The small molecule below binds the protein below.
Small molecule (SMILES): O=C(O)CNC(=O)Cn1ccc2ccc(Br)cc21

Sequence of chain 4.A:
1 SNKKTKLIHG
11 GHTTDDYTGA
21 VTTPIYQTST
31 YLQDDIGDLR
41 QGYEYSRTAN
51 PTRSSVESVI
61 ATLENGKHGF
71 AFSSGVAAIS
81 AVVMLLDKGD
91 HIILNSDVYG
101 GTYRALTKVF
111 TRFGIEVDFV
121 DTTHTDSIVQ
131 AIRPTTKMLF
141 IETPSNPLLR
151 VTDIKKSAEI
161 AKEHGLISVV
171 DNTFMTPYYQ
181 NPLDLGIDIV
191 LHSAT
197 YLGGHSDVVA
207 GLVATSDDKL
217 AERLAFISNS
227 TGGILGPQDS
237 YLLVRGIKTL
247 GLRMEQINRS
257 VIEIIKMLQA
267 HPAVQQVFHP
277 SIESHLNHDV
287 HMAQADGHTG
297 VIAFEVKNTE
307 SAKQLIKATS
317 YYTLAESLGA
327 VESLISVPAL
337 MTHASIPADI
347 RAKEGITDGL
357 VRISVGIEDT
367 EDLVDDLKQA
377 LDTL

Binding-site contacts:
Ligand atom C4 contacts residue PLP1 of chain 4.G at 0.7 Å.
Ligand atom C3 contacts residue PLP1 of chain 4.G at 2.1 Å.
Ligand atom O2 contacts residue PLP1 of chain 4.G at 2.8 Å (h-bond).
Ligand atom C2 contacts residue LYS6 of chain 4.A at 3.8 Å.
Ligand atom O3 contacts residue PLP1 of chain 4.G at 3.6 Å.
Ligand atom C11 contacts residue LYS6 of chain 4.A at 3.6 Å.
Ligand atom C10 contacts residue PLP1 of chain 4.G at 1.0 Å.
Ligand atom C6 contacts residue LYS6 of chain 4.A at 3.9 Å.
Ligand atom O3 contacts residue LYS3 of chain 4.A at 3.9 Å.
Ligand atom C12 contacts residue PLP1 of chain 4.G at 1.3 Å.
Ligand atom C13 contacts residue SER1 of chain 4.A at 3.2 Å.
Ligand atom O3 contacts residue SER1 of chain 4.A at 3.5 Å (h-bond).
Ligand atom N1 contacts residue LYS6 of chain 4.A at 3.9 Å.
Ligand atom O2 contacts residue ASN2 of chain 4.A at 3.6 Å.
Ligand atom C2 contacts residue PLP1 of chain 4.G at 2.0 Å.
Ligand atom C11 contacts residue PLP1 of chain 4.G at 0.2 Å.
Ligand atom C3 contacts residue LYS6 of chain 4.A at 3.8 Å.
Ligand atom O2 contacts residue SER1 of chain 4.A at 2.9 Å (h-bond).
Ligand atom O2 contacts residue LYS6 of chain 4.A at 3.9 Å.
Ligand atom O1 contacts residue PLP1 of chain 4.G at 0.8 Å (h-bond).
Ligand atom N1 contacts residue PLP1 of chain 4.G at 0.9 Å.
Ligand atom BR contacts residue PLP1 of chain 4.G at 0.5 Å.
Ligand atom BR contacts residue SER1 of chain 4.A at 3.2 Å.
Ligand atom C7 contacts residue SER1 of chain 4.A at 3.4 Å.
Ligand atom BR contacts residue THR5 of chain 4.A at 3.7 Å.
Ligand atom C7 contacts residue PLP1 of chain 4.G at 0.8 Å.
Ligand atom C8 contacts residue PLP1 of chain 4.G at 0.7 Å.
Ligand atom C7 contacts residue LYS6 of chain 4.A at 3.8 Å.
Ligand atom O2 contacts residue LYS3 of chain 4.A at 3.6 Å (salt-bridge).
Ligand atom C6 contacts residue PLP1 of chain 4.G at 0.7 Å.
Ligand atom O1 contacts residue LYS6 of chain 4.A at 3.9 Å.
Ligand atom BR contacts residue LYS6 of chain 4.A at 3.7 Å.
Ligand atom C13 contacts residue PLP1 of chain 4.G at 2.5 Å.
Ligand atom N2 contacts residue PLP1 of chain 4.G at 0.4 Å (h-bond).
Ligand atom N2 contacts residue LYS6 of chain 4.A at 3.2 Å (salt-bridge).
Ligand atom C6 contacts residue SER1 of chain 4.A at 3.8 Å.
Ligand atom C9 contacts residue PLP1 of chain 4.G at 0.7 Å.
Ligand atom C5 contacts residue PLP1 of chain 4.G at 0.6 Å.
Ligand atom C8 contacts residue LYS6 of chain 4.A at 3.8 Å.
Ligand atom C9 contacts residue LYS6 of chain 4.A at 3.9 Å.

Sequence of chain 1.A:
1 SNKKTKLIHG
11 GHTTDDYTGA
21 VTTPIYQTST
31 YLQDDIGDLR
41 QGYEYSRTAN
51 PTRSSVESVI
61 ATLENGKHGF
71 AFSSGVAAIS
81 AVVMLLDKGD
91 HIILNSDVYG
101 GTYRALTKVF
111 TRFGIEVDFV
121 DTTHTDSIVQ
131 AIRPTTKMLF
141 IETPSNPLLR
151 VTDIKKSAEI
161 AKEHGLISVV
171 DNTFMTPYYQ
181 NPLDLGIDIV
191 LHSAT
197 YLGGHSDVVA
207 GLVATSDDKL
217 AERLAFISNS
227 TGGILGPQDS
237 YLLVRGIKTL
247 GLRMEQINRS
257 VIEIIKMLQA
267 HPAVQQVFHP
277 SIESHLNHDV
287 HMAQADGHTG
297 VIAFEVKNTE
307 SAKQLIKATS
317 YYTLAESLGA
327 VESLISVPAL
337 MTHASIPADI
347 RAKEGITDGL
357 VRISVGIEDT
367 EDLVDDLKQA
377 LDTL